Binding-site contacts:
Ligand atom O7 contacts residue ASN616 of chain 1.A at 3.2 Å (h-bond).
Ligand atom C6 contacts residue THR618 of chain 1.A at 4.1 Å.
Ligand atom C5 contacts residue THR618 of chain 1.A at 4.1 Å.
Ligand atom C3 contacts residue ASN616 of chain 1.A at 3.8 Å.
Ligand atom C2 contacts residue ASN616 of chain 1.A at 2.5 Å.
Ligand atom C7 contacts residue ASN616 of chain 1.A at 3.3 Å.
Ligand atom C4 contacts residue ASN616 of chain 1.A at 4.2 Å.
Ligand atom C1 contacts residue ASN616 of chain 1.A at 1.4 Å.
Ligand atom N2 contacts residue ASN616 of chain 1.A at 3.0 Å (h-bond).
Ligand atom C5 contacts residue ASN616 of chain 1.A at 3.7 Å.
Ligand atom C1 contacts residue THR618 of chain 1.A at 4.0 Å.
Ligand atom O5 contacts residue ASN616 of chain 1.A at 2.3 Å (h-bond).
Ligand atom O5 contacts residue THR618 of chain 1.A at 3.3 Å (h-bond).
Ligand atom O6 contacts residue THR618 of chain 1.A at 3.0 Å (h-bond).

Sequence of chain 1.A:
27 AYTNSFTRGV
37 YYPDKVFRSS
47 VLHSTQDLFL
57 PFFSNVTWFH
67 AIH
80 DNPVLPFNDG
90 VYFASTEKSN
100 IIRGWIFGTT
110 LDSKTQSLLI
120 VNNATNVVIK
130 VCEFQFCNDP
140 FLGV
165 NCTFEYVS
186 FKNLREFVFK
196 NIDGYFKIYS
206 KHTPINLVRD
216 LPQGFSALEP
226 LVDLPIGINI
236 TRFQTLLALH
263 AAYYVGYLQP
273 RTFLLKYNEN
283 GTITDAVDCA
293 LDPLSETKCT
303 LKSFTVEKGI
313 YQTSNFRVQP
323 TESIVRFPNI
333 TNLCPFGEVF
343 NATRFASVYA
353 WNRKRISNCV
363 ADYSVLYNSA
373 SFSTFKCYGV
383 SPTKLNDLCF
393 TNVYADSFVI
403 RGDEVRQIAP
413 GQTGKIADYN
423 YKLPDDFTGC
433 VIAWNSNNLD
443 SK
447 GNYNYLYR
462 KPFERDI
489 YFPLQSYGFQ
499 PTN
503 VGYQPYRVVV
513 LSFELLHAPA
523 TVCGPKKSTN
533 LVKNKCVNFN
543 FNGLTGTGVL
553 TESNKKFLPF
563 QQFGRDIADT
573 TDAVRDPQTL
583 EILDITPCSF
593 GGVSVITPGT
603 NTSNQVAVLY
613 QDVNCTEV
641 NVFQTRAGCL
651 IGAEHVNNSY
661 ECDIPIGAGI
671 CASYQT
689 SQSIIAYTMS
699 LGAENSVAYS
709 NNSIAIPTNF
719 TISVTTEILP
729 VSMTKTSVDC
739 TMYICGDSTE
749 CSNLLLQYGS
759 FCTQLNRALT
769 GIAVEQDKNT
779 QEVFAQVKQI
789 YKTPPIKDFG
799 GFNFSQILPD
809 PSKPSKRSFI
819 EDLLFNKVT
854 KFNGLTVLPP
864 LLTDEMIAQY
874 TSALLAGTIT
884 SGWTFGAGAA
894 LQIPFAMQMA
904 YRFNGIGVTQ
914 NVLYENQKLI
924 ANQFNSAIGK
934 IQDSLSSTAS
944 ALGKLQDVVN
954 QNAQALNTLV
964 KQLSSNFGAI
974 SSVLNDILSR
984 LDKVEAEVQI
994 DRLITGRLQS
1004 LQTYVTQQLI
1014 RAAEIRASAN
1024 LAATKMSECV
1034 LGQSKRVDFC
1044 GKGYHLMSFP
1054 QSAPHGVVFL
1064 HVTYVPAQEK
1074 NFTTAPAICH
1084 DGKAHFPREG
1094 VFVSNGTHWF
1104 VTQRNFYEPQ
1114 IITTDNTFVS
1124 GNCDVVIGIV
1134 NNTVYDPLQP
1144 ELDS

The protein below binds the small molecule below.
Small molecule (SMILES): CC(=O)N[C@@H]1[C@@H](O)[C@H](O)[C@@H](CO)O[C@H]1O